The small molecule below binds the protein below.
Small molecule (SMILES): O=P(O)(O)OC[C@H]1O[C@@H](n2ccnc2)[C@H](O)[C@@H]1O

Sequence of chain 1.B:
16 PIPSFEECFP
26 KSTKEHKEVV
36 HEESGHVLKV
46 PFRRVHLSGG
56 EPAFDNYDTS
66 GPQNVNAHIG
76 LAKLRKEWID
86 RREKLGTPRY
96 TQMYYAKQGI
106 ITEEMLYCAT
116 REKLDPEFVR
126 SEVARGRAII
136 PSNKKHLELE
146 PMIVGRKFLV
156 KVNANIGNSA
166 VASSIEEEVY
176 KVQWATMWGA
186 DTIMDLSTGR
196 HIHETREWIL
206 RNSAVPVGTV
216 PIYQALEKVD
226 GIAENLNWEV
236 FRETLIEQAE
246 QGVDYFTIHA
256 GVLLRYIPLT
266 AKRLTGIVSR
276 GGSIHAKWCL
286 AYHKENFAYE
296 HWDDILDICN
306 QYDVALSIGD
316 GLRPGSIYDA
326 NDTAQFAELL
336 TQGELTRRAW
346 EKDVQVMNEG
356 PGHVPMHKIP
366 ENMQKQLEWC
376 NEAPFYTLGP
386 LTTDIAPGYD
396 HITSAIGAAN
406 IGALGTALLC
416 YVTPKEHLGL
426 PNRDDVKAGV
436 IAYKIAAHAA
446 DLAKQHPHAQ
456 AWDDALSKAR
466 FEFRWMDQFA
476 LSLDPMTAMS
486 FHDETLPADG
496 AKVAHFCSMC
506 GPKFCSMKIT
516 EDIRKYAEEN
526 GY

Binding-site contacts:
Ligand atom C2' contacts residue GLU354 of chain 1.B at 3.4 Å.
Ligand atom P contacts residue SER274 of chain 1.B at 3.4 Å.
Ligand atom O8 contacts residue SER274 of chain 1.B at 2.6 Å (h-bond).
Ligand atom O5' contacts residue TYR218 of chain 1.B at 3.4 Å (h-bond).
Ligand atom C5' contacts residue SAH1 of chain 1.K at 3.5 Å.
Ligand atom O7 contacts residue SER274 of chain 1.B at 3.7 Å.
Ligand atom O7 contacts residue HIS254 of chain 1.B at 3.5 Å.
Ligand atom C2 contacts residue ARG318 of chain 1.B at 3.5 Å.
Ligand atom O6 contacts residue ARG318 of chain 1.B at 2.6 Å (salt-bridge).
Ligand atom O3' contacts residue LEU191 of chain 1.B at 3.6 Å.
Ligand atom C4 contacts residue GLY355 of chain 1.B at 3.5 Å.
Ligand atom O2' contacts residue MET189 of chain 1.B at 3.1 Å (h-bond).
Ligand atom N3 contacts residue ASP315 of chain 1.B at 3.2 Å (salt-bridge).
Ligand atom P contacts residue ARG275 of chain 1.B at 3.6 Å.
Ligand atom O7 contacts residue ARG275 of chain 1.B at 3.5 Å (salt-bridge).
Ligand atom N3 contacts residue GLY355 of chain 1.B at 3.2 Å (h-bond).
Ligand atom O8 contacts residue HIS254 of chain 1.B at 2.8 Å (h-bond).
Ligand atom N3 contacts residue GLU354 of chain 1.B at 3.4 Å (salt-bridge).
Ligand atom O2' contacts residue GLU354 of chain 1.B at 2.8 Å (salt-bridge).
Ligand atom C4 contacts residue LEU383 of chain 1.B at 3.6 Å (hydrophobic).
Ligand atom P contacts residue ARG318 of chain 1.B at 3.6 Å.
Ligand atom N1 contacts residue GLU354 of chain 1.B at 3.2 Å (salt-bridge).
Ligand atom O3' contacts residue ASN160 of chain 1.B at 2.9 Å (h-bond).
Ligand atom O6 contacts residue SER274 of chain 1.B at 3.5 Å.
Ligand atom C4 contacts residue TYR381 of chain 1.B at 3.1 Å (hydrophobic).
Ligand atom C5 contacts residue GLU354 of chain 1.B at 3.6 Å.
Ligand atom O8 contacts residue ARG318 of chain 1.B at 2.8 Å (salt-bridge).
Ligand atom C4 contacts residue THR382 of chain 1.B at 3.8 Å.
Ligand atom O3' contacts residue MET189 of chain 1.B at 3.2 Å (h-bond).
Ligand atom C2 contacts residue GLU354 of chain 1.B at 3.1 Å.
Ligand atom O7 contacts residue GLY276 of chain 1.B at 2.9 Å (h-bond).
Ligand atom O6 contacts residue ARG275 of chain 1.B at 2.9 Å (salt-bridge).
Ligand atom O7 contacts residue TYR218 of chain 1.B at 2.6 Å (h-bond).
Ligand atom O2' contacts residue THR252 of chain 1.B at 3.4 Å (h-bond).
Ligand atom P contacts residue TYR218 of chain 1.B at 3.5 Å.
Ligand atom C5' contacts residue TYR218 of chain 1.B at 3.5 Å (hydrophobic).
Ligand atom P contacts residue HIS254 of chain 1.B at 3.7 Å.
Ligand atom C4' contacts residue SAH1 of chain 1.K at 3.8 Å.
Ligand atom O2' contacts residue TYR381 of chain 1.B at 3.6 Å.
Ligand atom C4 contacts residue GLU354 of chain 1.B at 3.7 Å.